Sequence of chain 1.R:
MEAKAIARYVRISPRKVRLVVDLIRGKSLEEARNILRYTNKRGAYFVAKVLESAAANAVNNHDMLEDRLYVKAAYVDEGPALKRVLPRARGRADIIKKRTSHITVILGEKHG

The protein below binds the small molecule below.
Small molecule (SMILES): CC[C@H]1OC(=O)[C@H](C)C(=O)[C@H](C)[C@@H](O[C@@H]2O[C@H](C)C[C@H](N(C)C)[C@H]2O)[C@](C)(OC)C[C@@H](C)C(=O)[C@H](C)[C@H]2N(CCCCn3cnc(-c4cccnc4)c3)C(=O)O[C@]12C

Binding-site contacts:
Ligand atom C57 contacts residue MG1 of chain 1.ASA at 3.9 Å.
Ligand atom C58 contacts residue MG1 of chain 1.ASA at 3.3 Å.
Ligand atom N53 contacts residue MG1 of chain 1.ASA at 4.2 Å.
Ligand atom C8 contacts residue ARG90 of chain 1.R at 4.0 Å.
Ligand atom O16 contacts residue ARG90 of chain 1.R at 4.2 Å.
Ligand atom O5 contacts residue ARG90 of chain 1.R at 4.2 Å.